Sequence of chain 1.A:
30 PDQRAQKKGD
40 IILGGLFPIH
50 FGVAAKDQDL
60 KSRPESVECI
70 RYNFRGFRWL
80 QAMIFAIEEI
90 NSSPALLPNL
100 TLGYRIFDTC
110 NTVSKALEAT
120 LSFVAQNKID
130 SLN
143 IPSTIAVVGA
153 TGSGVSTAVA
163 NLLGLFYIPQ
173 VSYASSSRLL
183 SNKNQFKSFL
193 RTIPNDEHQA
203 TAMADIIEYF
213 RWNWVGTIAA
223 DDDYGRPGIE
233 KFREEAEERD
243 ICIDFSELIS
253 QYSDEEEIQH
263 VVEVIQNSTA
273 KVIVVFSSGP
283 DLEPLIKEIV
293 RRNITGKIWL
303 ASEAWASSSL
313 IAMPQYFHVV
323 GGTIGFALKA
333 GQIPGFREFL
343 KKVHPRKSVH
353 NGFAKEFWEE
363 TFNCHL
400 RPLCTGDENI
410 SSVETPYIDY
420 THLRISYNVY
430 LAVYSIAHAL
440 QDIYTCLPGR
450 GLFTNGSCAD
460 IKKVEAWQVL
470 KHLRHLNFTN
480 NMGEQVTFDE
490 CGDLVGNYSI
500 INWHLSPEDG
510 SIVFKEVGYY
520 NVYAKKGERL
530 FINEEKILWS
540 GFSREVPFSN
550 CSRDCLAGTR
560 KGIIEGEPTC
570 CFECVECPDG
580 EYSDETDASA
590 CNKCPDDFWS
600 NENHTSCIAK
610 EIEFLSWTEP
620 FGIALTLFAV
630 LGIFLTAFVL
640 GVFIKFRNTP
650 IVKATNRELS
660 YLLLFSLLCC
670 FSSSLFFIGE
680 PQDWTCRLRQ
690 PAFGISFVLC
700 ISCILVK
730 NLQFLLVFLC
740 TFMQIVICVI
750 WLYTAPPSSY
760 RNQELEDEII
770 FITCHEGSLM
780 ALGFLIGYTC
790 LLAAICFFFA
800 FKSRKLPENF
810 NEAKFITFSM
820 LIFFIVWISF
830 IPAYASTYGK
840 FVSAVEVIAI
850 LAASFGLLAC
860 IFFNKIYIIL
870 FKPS

Binding-site contacts:
Ligand atom O5 contacts residue ASN295 of chain 1.A at 2.4 Å (h-bond).
Ligand atom O6 contacts residue HIS320 of chain 1.A at 3.3 Å.
Ligand atom C5 contacts residue ASN295 of chain 1.A at 3.7 Å.
Ligand atom C1 contacts residue ASN295 of chain 1.A at 1.4 Å.
Ligand atom N2 contacts residue ASN295 of chain 1.A at 2.9 Å (h-bond).
Ligand atom C5 contacts residue HIS320 of chain 1.A at 4.2 Å.
Ligand atom C3 contacts residue ASN295 of chain 1.A at 3.8 Å.
Ligand atom C6 contacts residue HIS320 of chain 1.A at 4.1 Å.
Ligand atom C7 contacts residue ASN295 of chain 1.A at 3.1 Å.
Ligand atom O5 contacts residue HIS320 of chain 1.A at 4.0 Å.
Ligand atom C1 contacts residue HIS320 of chain 1.A at 4.4 Å.
Ligand atom C4 contacts residue ASN295 of chain 1.A at 4.2 Å.
Ligand atom O7 contacts residue ASN295 of chain 1.A at 2.8 Å (h-bond).
Ligand atom C8 contacts residue ASN295 of chain 1.A at 4.3 Å.
Ligand atom C2 contacts residue ASN295 of chain 1.A at 2.5 Å.

A small-molecule ligand and the protein it binds are described below.
Small molecule (SMILES): CC(=O)N[C@@H]1[C@@H](O)[C@H](O)[C@@H](CO)O[C@H]1O